Sequence of chain 1.U:
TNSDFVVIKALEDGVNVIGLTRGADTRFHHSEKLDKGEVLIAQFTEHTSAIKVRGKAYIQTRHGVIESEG

The protein below binds the small molecule below.
Small molecule (SMILES): N[C@@H](Cc1c[nH]c2ccccc12)C(=O)O

Sequence of chain 1.T:
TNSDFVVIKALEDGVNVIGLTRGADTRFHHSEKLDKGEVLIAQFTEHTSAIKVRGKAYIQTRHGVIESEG

Binding-site contacts:
Ligand atom O contacts residue HIS31 of chain 1.T at 3.9 Å.
Ligand atom CG contacts residue SER51 of chain 1.U at 3.8 Å.
Ligand atom CE3 contacts residue HIS32 of chain 1.T at 3.9 Å.
Ligand atom CA contacts residue THR23 of chain 1.U at 3.8 Å.
Ligand atom CA contacts residue SER51 of chain 1.U at 3.9 Å.
Ligand atom CH2 contacts residue GLY21 of chain 1.T at 3.6 Å.
Ligand atom CZ2 contacts residue ALA44 of chain 1.T at 3.7 Å (hydrophobic).
Ligand atom C contacts residue GLY25 of chain 1.U at 3.5 Å.
Ligand atom OXT contacts residue GLY25 of chain 1.U at 3.1 Å (h-bond).
Ligand atom CD1 contacts residue THR47 of chain 1.T at 3.9 Å.
Ligand atom CE2 contacts residue GLN45 of chain 1.T at 3.9 Å.
Ligand atom CB contacts residue SER51 of chain 1.U at 3.4 Å.
Ligand atom CB contacts residue THR23 of chain 1.U at 3.7 Å.
Ligand atom CZ2 contacts residue THR50 of chain 1.T at 3.9 Å.
Ligand atom CZ3 contacts residue GLY21 of chain 1.T at 3.6 Å.
Ligand atom C contacts residue THR47 of chain 1.T at 3.5 Å.
Ligand atom N contacts residue ARG24 of chain 1.U at 3.8 Å.
Ligand atom CZ2 contacts residue ILE53 of chain 1.T at 3.9 Å (hydrophobic).
Ligand atom CA contacts residue HIS31 of chain 1.T at 4.0 Å.
Ligand atom NE1 contacts residue GLN45 of chain 1.T at 2.9 Å (h-bond).
Ligand atom N contacts residue THR28 of chain 1.U at 3.1 Å (h-bond).
Ligand atom N contacts residue THR23 of chain 1.U at 2.8 Å (h-bond).
Ligand atom N contacts residue GLY25 of chain 1.U at 2.6 Å (h-bond).
Ligand atom CB contacts residue THR28 of chain 1.U at 3.5 Å.
Ligand atom CD1 contacts residue GLN45 of chain 1.T at 3.7 Å.
Ligand atom C contacts residue THR50 of chain 1.T at 3.9 Å.
Ligand atom OXT contacts residue SER51 of chain 1.U at 2.9 Å (h-bond).
Ligand atom CA contacts residue GLY25 of chain 1.U at 3.5 Å.
Ligand atom OXT contacts residue THR47 of chain 1.T at 3.6 Å.
Ligand atom CE3 contacts residue HIS31 of chain 1.T at 4.0 Å.
Ligand atom O contacts residue THR47 of chain 1.T at 2.5 Å (h-bond).
Ligand atom OXT contacts residue ARG24 of chain 1.U at 3.5 Å.
Ligand atom CD1 contacts residue SER51 of chain 1.U at 3.4 Å.
Ligand atom CE2 contacts residue ALA44 of chain 1.T at 3.9 Å (hydrophobic).
Ligand atom O contacts residue HIS49 of chain 1.T at 3.8 Å.
Ligand atom CA contacts residue THR28 of chain 1.U at 3.3 Å.
Ligand atom NE1 contacts residue ALA44 of chain 1.T at 3.8 Å.
Ligand atom N contacts residue ASP27 of chain 1.U at 3.1 Å (salt-bridge).
Ligand atom C contacts residue SER51 of chain 1.U at 3.5 Å.
Ligand atom O contacts residue THR50 of chain 1.T at 2.8 Å (h-bond).